Sequence of chain 1.L:
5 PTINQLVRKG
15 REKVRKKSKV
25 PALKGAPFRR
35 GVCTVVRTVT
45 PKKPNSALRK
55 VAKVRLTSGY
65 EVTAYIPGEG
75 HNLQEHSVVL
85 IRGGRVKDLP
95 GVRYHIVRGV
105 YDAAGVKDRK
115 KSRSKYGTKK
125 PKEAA

Binding-site contacts:
Ligand atom OP1 contacts residue PRO48 of chain 1.L at 3.9 Å.
Ligand atom C3' contacts residue MG1 of chain 1.MI at 3.7 Å.
Ligand atom O3' contacts residue MG1 of chain 1.MI at 4.3 Å.
Ligand atom C5' contacts residue MG1 of chain 1.MI at 2.4 Å.
Ligand atom C3' contacts residue MG1 of chain 1.LI at 3.8 Å.
Ligand atom N6 contacts residue ARG23 of chain 1.E at 3.3 Å (salt-bridge).
Ligand atom O3' contacts residue LYS47 of chain 1.L at 4.0 Å.
Ligand atom C3' contacts residue PRO48 of chain 1.L at 4.2 Å (hydrophobic).
Ligand atom O5' contacts residue MG1 of chain 1.MI at 3.2 Å.
Ligand atom N7 contacts residue MG1 of chain 1.MI at 3.5 Å.
Ligand atom O3' contacts residue PRO48 of chain 1.L at 3.4 Å.
Ligand atom P contacts residue PRO48 of chain 1.L at 4.3 Å.
Ligand atom C8 contacts residue MG1 of chain 1.MI at 2.8 Å.
Ligand atom N7 contacts residue ARG23 of chain 1.E at 2.7 Å (salt-bridge).
Ligand atom O4' contacts residue MG1 of chain 1.MI at 4.0 Å.
Ligand atom C2' contacts residue MG1 of chain 1.LI at 3.3 Å.
Ligand atom O2' contacts residue MG1 of chain 1.LI at 2.5 Å.
Ligand atom C4' contacts residue PRO48 of chain 1.L at 4.1 Å (hydrophobic).
Ligand atom P contacts residue LYS47 of chain 1.L at 4.2 Å.
Ligand atom C8 contacts residue ARG23 of chain 1.E at 3.8 Å.
Ligand atom C5' contacts residue LYS47 of chain 1.L at 3.8 Å.
Ligand atom O2' contacts residue PRO48 of chain 1.L at 4.5 Å.
Ligand atom P contacts residue MG1 of chain 1.MI at 4.4 Å.
Ligand atom C6 contacts residue ARG23 of chain 1.E at 3.9 Å.
Ligand atom O4' contacts residue MG1 of chain 1.LI at 3.3 Å.
Ligand atom O2' contacts residue GLN162 of chain 1.C at 3.7 Å.
Ligand atom OP1 contacts residue LYS47 of chain 1.L at 3.2 Å.
Ligand atom O3' contacts residue MG1 of chain 1.LI at 4.1 Å.
Ligand atom N9 contacts residue MG1 of chain 1.MI at 4.0 Å.
Ligand atom C5 contacts residue ARG23 of chain 1.E at 3.6 Å.
Ligand atom C4' contacts residue MG1 of chain 1.LI at 3.3 Å.
Ligand atom O5' contacts residue LYS47 of chain 1.L at 4.5 Å.
Ligand atom C4' contacts residue MG1 of chain 1.MI at 3.5 Å.
Ligand atom C1' contacts residue MG1 of chain 1.LI at 3.3 Å.

Sequence of chain 1.E:
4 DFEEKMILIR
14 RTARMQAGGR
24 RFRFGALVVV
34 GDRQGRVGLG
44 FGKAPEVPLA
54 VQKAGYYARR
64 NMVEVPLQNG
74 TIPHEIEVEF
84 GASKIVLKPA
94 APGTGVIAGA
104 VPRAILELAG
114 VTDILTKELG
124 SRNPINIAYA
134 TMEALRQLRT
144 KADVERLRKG

Sequence of chain 1.C:
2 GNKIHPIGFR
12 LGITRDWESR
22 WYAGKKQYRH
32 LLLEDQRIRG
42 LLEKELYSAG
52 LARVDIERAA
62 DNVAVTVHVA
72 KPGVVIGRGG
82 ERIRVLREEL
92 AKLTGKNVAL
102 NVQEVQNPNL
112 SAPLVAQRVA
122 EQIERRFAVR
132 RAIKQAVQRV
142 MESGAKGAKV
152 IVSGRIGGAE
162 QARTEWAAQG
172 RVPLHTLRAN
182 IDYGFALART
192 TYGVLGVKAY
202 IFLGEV

The small molecule below binds the protein below.
Small molecule (SMILES): Nc1ccn([C@@H]2O[C@H](CO[P](=O)(O)O[C@H]3[C@@H](O)[C@H](n4ccc(=O)[nH]c4=O)O[C@@H]3CO[P](=O)(O)O[C@H]3[C@@H](O)[C@H](n4ccc(=O)[nH]c4=O)O[C@@H]3CO)[C@@H](O[P](=O)(O)OC[C@H]3O[C@@H](n4cnc5c(N)ncnc54)[C@H](O)[C@@H]3O[P](=O)(O)OC[C@H]3O[C@@H](n4cnc5c(N)ncnc54)[C@H](O)[C@@H]3O[P](=O)(O)OC[C@H]3O[C@@H](n4cnc5c(N)ncnc54)[C@H](O)[C@@H]3O)[C@H]2O)c(=O)n1